A small-molecule ligand and the protein it binds are described below.
Small molecule (SMILES): CCCCCCCCCCO[C@@H]1O[C@H](CO)[C@@H](O[C@H]2O[C@H](CO)[C@@H](O)[C@H](O)[C@H]2O)[C@H](O)[C@H]1O

Sequence of chain 1.D:
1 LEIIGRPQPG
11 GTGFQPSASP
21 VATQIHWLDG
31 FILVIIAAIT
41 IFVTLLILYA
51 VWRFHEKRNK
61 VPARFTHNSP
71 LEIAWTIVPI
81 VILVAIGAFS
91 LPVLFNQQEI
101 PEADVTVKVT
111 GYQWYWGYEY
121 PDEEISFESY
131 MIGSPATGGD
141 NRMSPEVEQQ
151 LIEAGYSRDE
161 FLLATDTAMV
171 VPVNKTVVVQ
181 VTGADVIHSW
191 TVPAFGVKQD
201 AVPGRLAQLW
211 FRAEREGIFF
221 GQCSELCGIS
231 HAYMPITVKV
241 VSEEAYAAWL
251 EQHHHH

Binding-site contacts:
Ligand atom C5 contacts residue GLU99 of chain 1.D at 3.8 Å.
Ligand atom O4 contacts residue PHE95 of chain 1.D at 4.1 Å.
Ligand atom C7 contacts residue GLU99 of chain 1.D at 3.5 Å.
Ligand atom O3 contacts residue PHE95 of chain 1.D at 4.3 Å.
Ligand atom C57 contacts residue PRO92 of chain 1.D at 3.8 Å (hydrophobic).
Ligand atom C57 contacts residue PHE95 of chain 1.D at 4.0 Å (hydrophobic).
Ligand atom C7 contacts residue PHE95 of chain 1.D at 3.7 Å (hydrophobic).
Ligand atom O2 contacts residue ASN96 of chain 1.D at 3.9 Å.
Ligand atom C7 contacts residue ASN96 of chain 1.D at 4.5 Å.
Ligand atom O3 contacts residue GLU99 of chain 1.D at 3.0 Å (salt-bridge).
Ligand atom C2 contacts residue PHE95 of chain 1.D at 3.9 Å (hydrophobic).
Ligand atom C11 contacts residue PRO92 of chain 1.D at 3.8 Å (hydrophobic).
Ligand atom C9 contacts residue PRO92 of chain 1.D at 4.2 Å (hydrophobic).
Ligand atom O2 contacts residue PRO92 of chain 1.D at 3.2 Å (h-bond).
Ligand atom C4 contacts residue PHE95 of chain 1.D at 3.7 Å (hydrophobic).
Ligand atom O2 contacts residue PHE95 of chain 1.D at 4.3 Å.
Ligand atom O5 contacts residue PHE95 of chain 1.D at 4.2 Å.
Ligand atom C57 contacts residue LEU91 of chain 1.D at 4.0 Å (hydrophobic).
Ligand atom O6 contacts residue PRO92 of chain 1.D at 4.4 Å.
Ligand atom C8 contacts residue PRO92 of chain 1.D at 4.3 Å (hydrophobic).
Ligand atom O61 contacts residue PRO92 of chain 1.D at 4.0 Å.
Ligand atom O7 contacts residue PHE95 of chain 1.D at 3.5 Å.
Ligand atom C8 contacts residue PHE95 of chain 1.D at 4.4 Å (hydrophobic).
Ligand atom C6 contacts residue PHE95 of chain 1.D at 4.0 Å (hydrophobic).
Ligand atom O4 contacts residue ASN96 of chain 1.D at 4.0 Å.
Ligand atom O4 contacts residue GLU99 of chain 1.D at 2.8 Å (salt-bridge).
Ligand atom C3 contacts residue PHE95 of chain 1.D at 4.0 Å (hydrophobic).